Binding-site contacts:
Ligand atom C1B contacts residue ASP54 of chain 1.B at 3.7 Å.
Ligand atom CAC contacts residue PRO71 of chain 1.A at 3.5 Å (hydrophobic).
Ligand atom C3D contacts residue THR66 of chain 1.A at 3.5 Å.
Ligand atom CMB contacts residue SER146 of chain 1.B at 3.5 Å.
Ligand atom CAD contacts residue CYS61 of chain 1.B at 1.8 Å (hydrophobic).
Ligand atom CBA contacts residue CYS50 of chain 1.B at 1.8 Å (hydrophobic).
Ligand atom C3B contacts residue THR137 of chain 1.B at 3.6 Å.
Ligand atom CHA contacts residue ASP54 of chain 1.B at 3.6 Å.
Ligand atom C3D contacts residue CYS61 of chain 1.B at 2.7 Å (hydrophobic).
Ligand atom C4B contacts residue VAL70 of chain 1.A at 3.5 Å (hydrophobic).
Ligand atom ND contacts residue PRO71 of chain 1.A at 3.0 Å (h-bond).
Ligand atom OA contacts residue GLN148 of chain 1.B at 2.8 Å (h-bond).
Ligand atom C4B contacts residue THR137 of chain 1.B at 3.3 Å.
Ligand atom NB contacts residue VAL70 of chain 1.A at 3.5 Å.
Ligand atom CBA contacts residue ILE51 of chain 1.B at 3.7 Å (hydrophobic).
Ligand atom C4D contacts residue CYS61 of chain 1.B at 3.3 Å (hydrophobic).
Ligand atom NB contacts residue ASP54 of chain 1.B at 2.9 Å (salt-bridge).
Ligand atom OD contacts residue CYS61 of chain 1.B at 3.3 Å (h-bond).
Ligand atom CBD contacts residue ALA65 of chain 1.A at 3.5 Å (hydrophobic).
Ligand atom CBD contacts residue LYS64 of chain 1.A at 3.4 Å.
Ligand atom NC contacts residue ASP54 of chain 1.B at 3.0 Å (salt-bridge).
Ligand atom CAB contacts residue ALA136 of chain 1.B at 3.6 Å (hydrophobic).
Ligand atom NB contacts residue THR137 of chain 1.B at 3.4 Å (h-bond).
Ligand atom CMC contacts residue ILE73 of chain 1.A at 3.5 Å (hydrophobic).
Ligand atom C3A contacts residue CYS50 of chain 1.B at 3.7 Å (hydrophobic).
Ligand atom CAA contacts residue CYS50 of chain 1.B at 2.8 Å (hydrophobic).
Ligand atom C4D contacts residue THR66 of chain 1.A at 3.5 Å.
Ligand atom CBD contacts residue CYS61 of chain 1.B at 2.8 Å (hydrophobic).
Ligand atom CMA contacts residue DBV1 of chain 1.K at 3.7 Å.
Ligand atom OD contacts residue SER74 of chain 1.A at 3.4 Å (h-bond).
Ligand atom OD contacts residue ILE72 of chain 1.A at 3.5 Å.
Ligand atom OD contacts residue ILE73 of chain 1.A at 2.8 Å (h-bond).
Ligand atom CBD contacts residue GLY63 of chain 1.A at 3.7 Å.
Ligand atom CMD contacts residue GLY58 of chain 1.B at 3.5 Å.
Ligand atom C1B contacts residue THR137 of chain 1.B at 3.7 Å.
Ligand atom OA contacts residue ASN147 of chain 1.B at 3.4 Å (h-bond).
Ligand atom CAA contacts residue ASP54 of chain 1.B at 3.6 Å.
Ligand atom CMD contacts residue SER57 of chain 1.B at 3.4 Å.
Ligand atom C2D contacts residue GLY58 of chain 1.B at 3.6 Å.
Ligand atom CBD contacts residue THR66 of chain 1.A at 3.6 Å.

Sequence of chain 1.A:
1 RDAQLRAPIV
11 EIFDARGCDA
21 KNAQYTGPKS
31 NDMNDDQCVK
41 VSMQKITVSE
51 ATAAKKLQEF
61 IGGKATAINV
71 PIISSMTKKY

A protein and the small-molecule ligand that binds it are described below.
Small molecule (SMILES): C=CC1=C(C)[C@@H](CC2=N/C(=C\c3[nH]c(/C=C4\NC(=O)C(C)=C4C=C)c(C)c3CCC(=O)O)C(CCC(=O)O)=C2C)NC1=O

Sequence of chain 1.B:
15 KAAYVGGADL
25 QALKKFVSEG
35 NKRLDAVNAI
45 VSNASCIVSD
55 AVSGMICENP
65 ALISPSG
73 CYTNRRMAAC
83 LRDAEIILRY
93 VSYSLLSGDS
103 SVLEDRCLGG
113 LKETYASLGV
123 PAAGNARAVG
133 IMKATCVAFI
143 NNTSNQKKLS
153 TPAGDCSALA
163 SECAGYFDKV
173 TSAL

Sequence of chain 1.D:
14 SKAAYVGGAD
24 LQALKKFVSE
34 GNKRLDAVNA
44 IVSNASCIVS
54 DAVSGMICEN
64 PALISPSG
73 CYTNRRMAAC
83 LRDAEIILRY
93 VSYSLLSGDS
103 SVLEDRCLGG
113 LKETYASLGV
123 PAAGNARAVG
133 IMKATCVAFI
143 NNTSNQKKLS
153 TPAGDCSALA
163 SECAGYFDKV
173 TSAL